This small molecule binds to this protein.
Small molecule (SMILES): N[C@@H]1[C@@H](O)[C@H](O)[C@@H](COP(=O)(O)O)O[C@@H]1O

Sequence of chain 2.A:
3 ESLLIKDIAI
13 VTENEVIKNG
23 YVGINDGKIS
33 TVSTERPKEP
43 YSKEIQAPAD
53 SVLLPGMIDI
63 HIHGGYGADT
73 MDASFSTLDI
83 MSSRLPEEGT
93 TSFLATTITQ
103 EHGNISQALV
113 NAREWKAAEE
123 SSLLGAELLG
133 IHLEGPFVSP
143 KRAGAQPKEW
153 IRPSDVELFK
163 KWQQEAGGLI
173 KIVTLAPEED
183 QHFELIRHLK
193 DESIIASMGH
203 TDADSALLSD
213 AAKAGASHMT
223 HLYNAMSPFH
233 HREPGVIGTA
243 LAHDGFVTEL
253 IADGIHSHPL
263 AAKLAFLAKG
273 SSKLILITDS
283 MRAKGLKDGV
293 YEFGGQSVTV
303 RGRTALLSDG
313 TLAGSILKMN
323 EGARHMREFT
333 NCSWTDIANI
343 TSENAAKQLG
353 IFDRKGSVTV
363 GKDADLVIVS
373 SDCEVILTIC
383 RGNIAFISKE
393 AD

Sequence of chain 1.A:
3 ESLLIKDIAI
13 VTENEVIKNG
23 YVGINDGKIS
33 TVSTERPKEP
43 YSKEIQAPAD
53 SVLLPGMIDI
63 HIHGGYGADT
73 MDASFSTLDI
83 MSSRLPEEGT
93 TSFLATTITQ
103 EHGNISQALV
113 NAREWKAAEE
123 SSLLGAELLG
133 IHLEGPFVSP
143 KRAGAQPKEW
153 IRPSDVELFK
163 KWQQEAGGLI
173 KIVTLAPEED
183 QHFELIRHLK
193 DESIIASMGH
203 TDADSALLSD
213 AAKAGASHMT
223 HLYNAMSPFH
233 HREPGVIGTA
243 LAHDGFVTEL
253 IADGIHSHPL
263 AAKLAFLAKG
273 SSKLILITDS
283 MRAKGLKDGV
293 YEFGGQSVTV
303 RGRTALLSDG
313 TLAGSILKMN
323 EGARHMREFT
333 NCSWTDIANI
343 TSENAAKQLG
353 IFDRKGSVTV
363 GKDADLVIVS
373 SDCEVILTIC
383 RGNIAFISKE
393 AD

Binding-site contacts:
Ligand atom P contacts residue HIS233 of chain 1.A at 4.0 Å.
Ligand atom O4 contacts residue THR313 of chain 2.A at 3.5 Å.
Ligand atom O3 contacts residue HIS202 of chain 2.A at 3.5 Å.
Ligand atom O6 contacts residue ALA227 of chain 2.A at 3.6 Å.
Ligand atom O3 contacts residue ALA147 of chain 2.A at 2.8 Å (h-bond).
Ligand atom O3 contacts residue GLY146 of chain 2.A at 3.7 Å.
Ligand atom C2 contacts residue FE1 of chain 2.F at 3.5 Å.
Ligand atom C3 contacts residue ALA147 of chain 2.A at 3.7 Å (hydrophobic).
Ligand atom O2P contacts residue ASN226 of chain 2.A at 3.6 Å.
Ligand atom O5 contacts residue ASN226 of chain 2.A at 3.3 Å.
Ligand atom O1 contacts residue LEU314 of chain 2.A at 3.9 Å.
Ligand atom O1 contacts residue HIS258 of chain 2.A at 2.6 Å (h-bond).
Ligand atom O3P contacts residue ARG234 of chain 1.A at 3.2 Å (salt-bridge).
Ligand atom P contacts residue ARG234 of chain 1.A at 3.8 Å.
Ligand atom C3 contacts residue LEU314 of chain 2.A at 3.4 Å (hydrophobic).
Ligand atom O1 contacts residue GLY316 of chain 2.A at 3.1 Å (h-bond).
Ligand atom N2 contacts residue FE1 of chain 2.F at 3.5 Å.
Ligand atom C6 contacts residue LEU314 of chain 2.A at 3.6 Å (hydrophobic).
Ligand atom O4 contacts residue ALA147 of chain 2.A at 3.4 Å (h-bond).
Ligand atom N2 contacts residue GLY316 of chain 2.A at 3.5 Å (h-bond).
Ligand atom N2 contacts residue ASP281 of chain 2.A at 2.9 Å (salt-bridge).
Ligand atom C1 contacts residue HIS258 of chain 2.A at 3.5 Å.
Ligand atom O4 contacts residue LEU314 of chain 2.A at 2.7 Å (h-bond).
Ligand atom O2P contacts residue ALA227 of chain 2.A at 2.7 Å (h-bond).
Ligand atom O5 contacts residue HIS258 of chain 2.A at 3.5 Å.
Ligand atom P contacts residue ALA227 of chain 2.A at 3.7 Å.
Ligand atom C2 contacts residue ASP281 of chain 2.A at 3.5 Å.
Ligand atom O2P contacts residue TYR225 of chain 2.A at 4.0 Å.
Ligand atom O1 contacts residue ASP281 of chain 2.A at 3.7 Å.
Ligand atom C5 contacts residue LEU314 of chain 2.A at 3.4 Å (hydrophobic).
Ligand atom P contacts residue ASN226 of chain 2.A at 3.9 Å.
Ligand atom O1P contacts residue HIS233 of chain 1.A at 2.7 Å (h-bond).
Ligand atom C4 contacts residue LEU314 of chain 2.A at 3.3 Å (hydrophobic).
Ligand atom O4 contacts residue GLY146 of chain 2.A at 3.3 Å.
Ligand atom O1P contacts residue ARG234 of chain 1.A at 2.8 Å (salt-bridge).
Ligand atom O1P contacts residue ASN226 of chain 2.A at 2.9 Å (h-bond).
Ligand atom O3 contacts residue ALA145 of chain 2.A at 4.0 Å.
Ligand atom O6 contacts residue ASN226 of chain 2.A at 3.5 Å.
Ligand atom O1P contacts residue TYR225 of chain 2.A at 3.8 Å.
Ligand atom C1 contacts residue ASP281 of chain 2.A at 3.2 Å.